The small molecule below binds the protein below.
Small molecule (SMILES): CC(=O)N[C@@H]1[C@@H](O)[C@H](O)[C@@H](CO)O[C@H]1O

Sequence of chain 1.D:
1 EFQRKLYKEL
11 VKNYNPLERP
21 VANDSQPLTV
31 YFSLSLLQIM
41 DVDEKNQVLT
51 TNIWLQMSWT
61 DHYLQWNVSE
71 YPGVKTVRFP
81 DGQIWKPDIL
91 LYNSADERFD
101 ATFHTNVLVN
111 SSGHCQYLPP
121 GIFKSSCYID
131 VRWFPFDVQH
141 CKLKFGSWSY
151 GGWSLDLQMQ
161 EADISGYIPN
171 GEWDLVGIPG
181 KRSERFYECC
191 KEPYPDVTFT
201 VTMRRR

Binding-site contacts:
Ligand atom C1 contacts residue ASN23 of chain 1.D at 1.4 Å.
Ligand atom C5 contacts residue SER25 of chain 1.D at 3.8 Å.
Ligand atom N2 contacts residue ASN23 of chain 1.D at 2.9 Å (h-bond).
Ligand atom C3 contacts residue ASN23 of chain 1.D at 3.8 Å.
Ligand atom C7 contacts residue ASN23 of chain 1.D at 3.5 Å.
Ligand atom C8 contacts residue ASN23 of chain 1.D at 3.7 Å.
Ligand atom O5 contacts residue SER25 of chain 1.D at 3.2 Å (h-bond).
Ligand atom C4 contacts residue ASN23 of chain 1.D at 4.2 Å.
Ligand atom C1 contacts residue SER25 of chain 1.D at 3.8 Å.
Ligand atom O7 contacts residue ASN23 of chain 1.D at 4.4 Å.
Ligand atom C2 contacts residue ASN23 of chain 1.D at 2.5 Å.
Ligand atom C6 contacts residue SER25 of chain 1.D at 3.9 Å.
Ligand atom O5 contacts residue ASN23 of chain 1.D at 2.4 Å (h-bond).
Ligand atom C5 contacts residue ASN23 of chain 1.D at 3.7 Å.